Sequence of chain 2.A:
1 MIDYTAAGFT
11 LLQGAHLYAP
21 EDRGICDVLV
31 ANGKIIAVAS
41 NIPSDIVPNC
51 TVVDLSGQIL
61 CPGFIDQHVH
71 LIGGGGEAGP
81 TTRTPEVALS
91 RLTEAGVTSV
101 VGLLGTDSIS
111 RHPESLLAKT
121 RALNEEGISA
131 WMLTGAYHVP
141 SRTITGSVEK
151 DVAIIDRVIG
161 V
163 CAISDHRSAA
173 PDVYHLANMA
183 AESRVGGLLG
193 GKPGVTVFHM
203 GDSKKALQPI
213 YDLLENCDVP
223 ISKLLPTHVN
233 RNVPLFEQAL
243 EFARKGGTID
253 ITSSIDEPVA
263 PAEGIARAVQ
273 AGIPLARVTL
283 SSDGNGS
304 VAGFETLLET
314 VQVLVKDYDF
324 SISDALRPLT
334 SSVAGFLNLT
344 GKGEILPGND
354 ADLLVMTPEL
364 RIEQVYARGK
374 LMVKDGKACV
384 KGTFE

Binding-site contacts:
Ligand atom C contacts residue TYR137 of chain 2.A at 3.9 Å (hydrophobic).
Ligand atom N contacts residue ARG169 of chain 2.A at 3.3 Å (salt-bridge).
Ligand atom OXT contacts residue ASP285 of chain 2.A at 3.5 Å (salt-bridge).
Ligand atom CA contacts residue TYR137 of chain 2.A at 3.6 Å (hydrophobic).
Ligand atom CA contacts residue ARG169 of chain 2.A at 3.1 Å.
Ligand atom OXT contacts residue SER289 of chain 2.A at 3.2 Å (h-bond).
Ligand atom C contacts residue ARG169 of chain 2.A at 4.4 Å.
Ligand atom C contacts residue ASP285 of chain 2.A at 3.5 Å.
Ligand atom CA contacts residue ZN1 of chain 2.E at 4.5 Å.
Ligand atom O contacts residue SO41 of chain 2.C at 3.9 Å.
Ligand atom CB contacts residue ARG169 of chain 2.A at 3.6 Å.
Ligand atom O contacts residue ZN1 of chain 2.E at 3.0 Å.
Ligand atom OXT contacts residue SO41 of chain 2.C at 3.6 Å.
Ligand atom N contacts residue HIS230 of chain 2.A at 4.1 Å.
Ligand atom N contacts residue TYR137 of chain 2.A at 4.0 Å.
Ligand atom CB contacts residue SER289 of chain 2.A at 4.1 Å.
Ligand atom N contacts residue ARG233 of chain 2.A at 3.5 Å (salt-bridge).
Ligand atom C contacts residue SO41 of chain 2.C at 3.8 Å.
Ligand atom C contacts residue HIS230 of chain 2.A at 4.4 Å.
Ligand atom C contacts residue SER289 of chain 2.A at 4.3 Å.
Ligand atom O contacts residue HIS230 of chain 2.A at 3.4 Å (h-bond).
Ligand atom CG contacts residue ARG169 of chain 2.A at 3.4 Å.
Ligand atom O contacts residue HIS201 of chain 2.A at 4.2 Å.
Ligand atom O contacts residue ASP285 of chain 2.A at 2.8 Å (salt-bridge).
Ligand atom O contacts residue ZN1 of chain 2.D at 3.1 Å.
Ligand atom N contacts residue HIS201 of chain 2.A at 3.1 Å.
Ligand atom O contacts residue TYR137 of chain 2.A at 3.9 Å.
Ligand atom C contacts residue ZN1 of chain 2.E at 4.0 Å.
Ligand atom C contacts residue ZN1 of chain 2.D at 4.1 Å.
Ligand atom OD1 contacts residue ARG169 of chain 2.A at 3.9 Å.
Ligand atom N contacts residue ZN1 of chain 2.E at 4.2 Å.
Ligand atom CG contacts residue ARG233 of chain 2.A at 3.9 Å.
Ligand atom ND2 contacts residue GLU77 of chain 2.A at 4.1 Å.
Ligand atom OD1 contacts residue ARG233 of chain 2.A at 2.8 Å (salt-bridge).
Ligand atom CA contacts residue HIS201 of chain 2.A at 3.9 Å.
Ligand atom ND2 contacts residue ARG169 of chain 2.A at 2.8 Å (salt-bridge).

The protein below binds the small molecule below.
Small molecule (SMILES): NC(=O)C[C@H](N)C(=O)O